Binding-site contacts:
Ligand atom O4 contacts residue GLU198 of chain 1.B at 2.7 Å (salt-bridge).
Ligand atom C1 contacts residue GLN272 of chain 1.B at 3.1 Å.
Ligand atom C4 contacts residue PHE201 of chain 1.B at 4.2 Å (hydrophobic).
Ligand atom O1 contacts residue LEU308 of chain 1.D at 3.8 Å.
Ligand atom O4 contacts residue TYR271 of chain 1.B at 4.4 Å.
Ligand atom C4 contacts residue TYR271 of chain 1.B at 4.0 Å (hydrophobic).
Ligand atom O5 contacts residue THR242 of chain 1.B at 4.3 Å.
Ligand atom C2 contacts residue GLN307 of chain 1.D at 4.2 Å.
Ligand atom O4 contacts residue PHE201 of chain 1.B at 3.9 Å.
Ligand atom O1 contacts residue GLN272 of chain 1.B at 2.7 Å (h-bond).
Ligand atom C5 contacts residue PHE201 of chain 1.B at 4.0 Å (hydrophobic).
Ligand atom O1 contacts residue GLN307 of chain 1.D at 3.2 Å (h-bond).
Ligand atom C3 contacts residue PHE201 of chain 1.B at 4.0 Å (hydrophobic).
Ligand atom O5 contacts residue GLU198 of chain 1.B at 4.4 Å.
Ligand atom C5 contacts residue GLU198 of chain 1.B at 3.2 Å.
Ligand atom C5 contacts residue TYR271 of chain 1.B at 3.9 Å (hydrophobic).
Ligand atom O1 contacts residue TYR271 of chain 1.B at 4.3 Å.
Ligand atom C4 contacts residue GLU198 of chain 1.B at 3.5 Å.
Ligand atom O4 contacts residue TYR206 of chain 1.B at 3.8 Å.
Ligand atom C5 contacts residue THR242 of chain 1.B at 4.0 Å.
Ligand atom O5 contacts residue GLN272 of chain 1.B at 3.4 Å (h-bond).
Ligand atom O5 contacts residue TYR271 of chain 1.B at 3.4 Å.
Ligand atom C1 contacts residue TYR271 of chain 1.B at 4.4 Å (hydrophobic).
Ligand atom O2 contacts residue GLN307 of chain 1.D at 3.4 Å (h-bond).
Ligand atom C1 contacts residue GLN307 of chain 1.D at 3.8 Å.

Sequence of chain 1.B:
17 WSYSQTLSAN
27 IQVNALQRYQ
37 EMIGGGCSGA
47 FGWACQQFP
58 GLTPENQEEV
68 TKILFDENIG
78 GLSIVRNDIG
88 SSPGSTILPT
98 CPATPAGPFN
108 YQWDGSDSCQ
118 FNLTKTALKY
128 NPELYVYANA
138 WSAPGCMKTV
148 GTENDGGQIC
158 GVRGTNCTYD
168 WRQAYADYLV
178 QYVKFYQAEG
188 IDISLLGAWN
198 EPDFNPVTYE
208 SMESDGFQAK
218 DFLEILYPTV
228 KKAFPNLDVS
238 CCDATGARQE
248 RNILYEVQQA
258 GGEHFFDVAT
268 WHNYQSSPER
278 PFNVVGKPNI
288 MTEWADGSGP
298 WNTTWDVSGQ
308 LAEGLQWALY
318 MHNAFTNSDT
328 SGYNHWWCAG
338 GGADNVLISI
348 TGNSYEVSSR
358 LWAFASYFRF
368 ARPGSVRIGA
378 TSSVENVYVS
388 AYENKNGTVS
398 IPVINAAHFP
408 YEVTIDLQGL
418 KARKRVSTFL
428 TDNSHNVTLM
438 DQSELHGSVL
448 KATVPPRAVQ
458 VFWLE

Sequence of chain 1.D:
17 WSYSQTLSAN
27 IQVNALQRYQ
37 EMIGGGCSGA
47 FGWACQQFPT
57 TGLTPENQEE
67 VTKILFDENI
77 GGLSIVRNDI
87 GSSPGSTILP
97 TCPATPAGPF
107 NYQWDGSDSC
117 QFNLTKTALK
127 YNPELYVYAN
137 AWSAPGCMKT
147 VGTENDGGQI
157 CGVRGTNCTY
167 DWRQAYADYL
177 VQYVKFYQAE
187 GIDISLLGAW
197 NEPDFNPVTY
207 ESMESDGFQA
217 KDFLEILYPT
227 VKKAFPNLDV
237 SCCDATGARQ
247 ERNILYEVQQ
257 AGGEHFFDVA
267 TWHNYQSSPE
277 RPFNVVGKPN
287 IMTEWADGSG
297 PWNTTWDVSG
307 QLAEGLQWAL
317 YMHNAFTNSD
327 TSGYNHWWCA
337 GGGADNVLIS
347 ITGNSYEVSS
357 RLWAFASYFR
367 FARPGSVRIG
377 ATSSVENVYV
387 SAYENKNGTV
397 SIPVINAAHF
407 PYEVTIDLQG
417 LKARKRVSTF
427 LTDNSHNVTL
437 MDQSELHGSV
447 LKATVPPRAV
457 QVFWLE

This small molecule binds to this protein.
Small molecule (SMILES): O[C@@H]1[C@@H](O)[C@H](O)OC[C@H]1O